Sequence of chain 1.D:
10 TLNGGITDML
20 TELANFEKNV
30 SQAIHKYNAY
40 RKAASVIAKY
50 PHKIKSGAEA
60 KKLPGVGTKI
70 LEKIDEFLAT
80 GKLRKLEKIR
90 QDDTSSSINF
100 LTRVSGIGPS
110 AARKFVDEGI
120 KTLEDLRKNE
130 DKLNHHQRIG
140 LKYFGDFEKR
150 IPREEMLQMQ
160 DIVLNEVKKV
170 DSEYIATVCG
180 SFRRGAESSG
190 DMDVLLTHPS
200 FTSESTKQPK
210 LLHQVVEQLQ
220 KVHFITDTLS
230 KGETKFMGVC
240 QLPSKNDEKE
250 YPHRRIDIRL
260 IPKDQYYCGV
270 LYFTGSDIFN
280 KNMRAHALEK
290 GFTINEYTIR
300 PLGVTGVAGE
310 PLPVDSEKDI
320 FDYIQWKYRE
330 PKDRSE

Binding-site contacts:
Ligand atom PG contacts residue GLY189 of chain 1.D at 3.5 Å.
Ligand atom O2B contacts residue ARG183 of chain 1.D at 2.7 Å (salt-bridge).
Ligand atom O2G contacts residue ASP190 of chain 1.D at 2.8 Å (salt-bridge).
Ligand atom O3G contacts residue SER188 of chain 1.D at 3.6 Å.
Ligand atom O3G contacts residue SER180 of chain 1.D at 2.4 Å (h-bond).
Ligand atom O1B contacts residue SER180 of chain 1.D at 3.1 Å (h-bond).
Ligand atom O1A contacts residue MG1 of chain 1.J at 2.0 Å.
Ligand atom O2 contacts residue TYR271 of chain 1.D at 3.4 Å.
Ligand atom PB contacts residue MG1 of chain 1.J at 3.2 Å.
Ligand atom O3A contacts residue MG1 of chain 1.J at 3.6 Å.
Ligand atom O2B contacts residue SER180 of chain 1.D at 3.7 Å.
Ligand atom O3G contacts residue MG1 of chain 1.J at 3.6 Å.
Ligand atom O3' contacts residue PHE272 of chain 1.D at 3.6 Å.
Ligand atom O1A contacts residue ASP190 of chain 1.D at 3.0 Å (salt-bridge).
Ligand atom CL2 contacts residue ARG183 of chain 1.D at 3.1 Å.
Ligand atom CL2 contacts residue SER180 of chain 1.D at 3.7 Å.
Ligand atom O3' contacts residue ARG183 of chain 1.D at 3.6 Å.
Ligand atom O5' contacts residue NA1 of chain 1.I at 3.7 Å.
Ligand atom O1G contacts residue GLY189 of chain 1.D at 3.1 Å (h-bond).
Ligand atom PA contacts residue NA1 of chain 1.I at 3.6 Å.
Ligand atom O1B contacts residue ASP192 of chain 1.D at 3.0 Å (salt-bridge).
Ligand atom N3 contacts residue ASP276 of chain 1.D at 3.6 Å.
Ligand atom O3G contacts residue GLY189 of chain 1.D at 3.0 Å (h-bond).
Ligand atom C4 contacts residue ASP276 of chain 1.D at 3.5 Å.
Ligand atom O3' contacts residue GLY274 of chain 1.D at 3.3 Å.
Ligand atom O2 contacts residue ASN279 of chain 1.D at 3.0 Å (h-bond).
Ligand atom PA contacts residue MG1 of chain 1.J at 3.2 Å.
Ligand atom O1B contacts residue MG1 of chain 1.J at 2.1 Å.
Ligand atom C5' contacts residue ASP192 of chain 1.D at 3.5 Å.
Ligand atom C2' contacts residue ASN279 of chain 1.D at 3.3 Å.
Ligand atom C2' contacts residue TYR271 of chain 1.D at 3.2 Å (hydrophobic).
Ligand atom C5 contacts residue ASP276 of chain 1.D at 3.6 Å.
Ligand atom C1' contacts residue TYR271 of chain 1.D at 3.4 Å (hydrophobic).
Ligand atom O1A contacts residue ASP192 of chain 1.D at 2.9 Å (salt-bridge).
Ligand atom C2' contacts residue GLY274 of chain 1.D at 3.6 Å.
Ligand atom PG contacts residue MG1 of chain 1.J at 3.2 Å.
Ligand atom O1B contacts residue GLY179 of chain 1.D at 3.3 Å.
Ligand atom O1A contacts residue NA1 of chain 1.I at 2.6 Å (h-bond).
Ligand atom O2G contacts residue MG1 of chain 1.J at 2.1 Å.
Ligand atom O3' contacts residue THR273 of chain 1.D at 3.5 Å (h-bond).

This protein binds this small molecule.
Small molecule (SMILES): Nc1ccn([C@H]2C[C@H](O)[C@H](COP(=O)(O)OP(=O)(O)C(Cl)(Cl)P(=O)(O)O)O2)c(=O)n1